Binding-site contacts:
Ligand atom C14 contacts residue MET96 of chain 2.B at 3.9 Å (hydrophobic).
Ligand atom N2 contacts residue LEU99 of chain 2.B at 3.2 Å (h-bond).
Ligand atom C3 contacts residue ILE29 of chain 2.B at 3.9 Å (hydrophobic).
Ligand atom C1 contacts residue GLU97 of chain 2.B at 3.9 Å.
Ligand atom C1 contacts residue PRO80 of chain 2.B at 3.9 Å (hydrophobic).
Ligand atom C9 contacts residue ILE162 of chain 2.B at 3.8 Å (hydrophobic).
Ligand atom C2 contacts residue ALA50 of chain 2.B at 3.8 Å (hydrophobic).
Ligand atom C6 contacts residue ILE37 of chain 2.B at 4.1 Å (hydrophobic).
Ligand atom C3 contacts residue LEU99 of chain 2.B at 3.7 Å (hydrophobic).
Ligand atom C9 contacts residue SER31 of chain 2.B at 3.7 Å.
Ligand atom N1 contacts residue GLU97 of chain 2.B at 3.1 Å (salt-bridge).
Ligand atom C2 contacts residue GLU97 of chain 2.B at 4.0 Å.
Ligand atom N3 contacts residue LEU149 of chain 2.B at 3.9 Å.
Ligand atom C4 contacts residue ILE29 of chain 2.B at 4.0 Å (hydrophobic).
Ligand atom C1 contacts residue MET96 of chain 2.B at 3.9 Å (hydrophobic).
Ligand atom C14 contacts residue MET94 of chain 2.B at 4.0 Å (hydrophobic).
Ligand atom C10 contacts residue ILE37 of chain 2.B at 3.9 Å (hydrophobic).
Ligand atom C16 contacts residue ALA50 of chain 2.B at 3.7 Å (hydrophobic).
Ligand atom C13 contacts residue TYR70 of chain 2.B at 3.7 Å (hydrophobic).
Ligand atom C1 contacts residue LEU99 of chain 2.B at 3.9 Å (hydrophobic).
Ligand atom C12 contacts residue TYR70 of chain 2.B at 3.6 Å (hydrophobic).
Ligand atom C6 contacts residue LEU149 of chain 2.B at 4.0 Å (hydrophobic).
Ligand atom N4 contacts residue ILE162 of chain 2.B at 3.3 Å.
Ligand atom C11 contacts residue MET96 of chain 2.B at 3.7 Å (hydrophobic).
Ligand atom C2 contacts residue LEU99 of chain 2.B at 3.8 Å (hydrophobic).
Ligand atom C16 contacts residue MET96 of chain 2.B at 3.3 Å (hydrophobic).
Ligand atom C3 contacts residue ALA50 of chain 2.B at 4.0 Å (hydrophobic).
Ligand atom C4 contacts residue LEU149 of chain 2.B at 3.8 Å (hydrophobic).
Ligand atom N1 contacts residue ALA50 of chain 2.B at 4.0 Å.
Ligand atom C14 contacts residue LYS52 of chain 2.B at 3.7 Å.
Ligand atom C15 contacts residue MET96 of chain 2.B at 3.5 Å (hydrophobic).
Ligand atom C8 contacts residue SER31 of chain 2.B at 4.0 Å.
Ligand atom N4 contacts residue ILE37 of chain 2.B at 3.5 Å.
Ligand atom N1 contacts residue LEU99 of chain 2.B at 3.4 Å.
Ligand atom C5 contacts residue LEU149 of chain 2.B at 3.7 Å (hydrophobic).
Ligand atom C5 contacts residue ILE37 of chain 2.B at 4.0 Å (hydrophobic).
Ligand atom C10 contacts residue ILE162 of chain 2.B at 3.6 Å (hydrophobic).
Ligand atom N2 contacts residue ALA50 of chain 2.B at 3.5 Å.
Ligand atom C9 contacts residue ILE37 of chain 2.B at 3.7 Å (hydrophobic).
Ligand atom N2 contacts residue GLU97 of chain 2.B at 4.0 Å.

A small-molecule ligand and the protein it binds are described below.
Small molecule (SMILES): c1ccc(CNc2nccc(-c3cccnc3)n2)cc1

Sequence of chain 2.B:
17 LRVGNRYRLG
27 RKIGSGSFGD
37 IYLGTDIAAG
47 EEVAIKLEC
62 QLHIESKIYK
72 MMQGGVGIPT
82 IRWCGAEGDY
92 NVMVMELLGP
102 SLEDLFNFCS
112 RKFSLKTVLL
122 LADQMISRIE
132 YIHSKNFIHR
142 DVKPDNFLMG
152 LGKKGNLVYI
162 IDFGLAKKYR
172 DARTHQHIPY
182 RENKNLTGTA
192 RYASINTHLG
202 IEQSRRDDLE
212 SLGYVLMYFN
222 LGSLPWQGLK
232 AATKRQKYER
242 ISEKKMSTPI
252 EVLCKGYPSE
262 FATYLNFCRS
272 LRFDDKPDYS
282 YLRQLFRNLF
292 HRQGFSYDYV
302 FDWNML